Sequence of chain 2.A:
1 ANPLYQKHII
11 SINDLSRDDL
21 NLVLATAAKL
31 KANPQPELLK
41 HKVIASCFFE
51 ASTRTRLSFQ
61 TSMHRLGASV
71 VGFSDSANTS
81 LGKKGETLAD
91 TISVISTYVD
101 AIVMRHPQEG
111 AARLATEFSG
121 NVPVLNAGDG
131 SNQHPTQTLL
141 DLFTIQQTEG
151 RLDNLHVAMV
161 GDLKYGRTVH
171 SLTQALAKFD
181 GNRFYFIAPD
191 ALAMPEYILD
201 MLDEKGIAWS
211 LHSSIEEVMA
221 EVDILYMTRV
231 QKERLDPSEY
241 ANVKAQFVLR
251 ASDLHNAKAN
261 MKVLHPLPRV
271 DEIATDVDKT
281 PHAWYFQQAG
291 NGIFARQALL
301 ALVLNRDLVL

Sequence of chain 1.A:
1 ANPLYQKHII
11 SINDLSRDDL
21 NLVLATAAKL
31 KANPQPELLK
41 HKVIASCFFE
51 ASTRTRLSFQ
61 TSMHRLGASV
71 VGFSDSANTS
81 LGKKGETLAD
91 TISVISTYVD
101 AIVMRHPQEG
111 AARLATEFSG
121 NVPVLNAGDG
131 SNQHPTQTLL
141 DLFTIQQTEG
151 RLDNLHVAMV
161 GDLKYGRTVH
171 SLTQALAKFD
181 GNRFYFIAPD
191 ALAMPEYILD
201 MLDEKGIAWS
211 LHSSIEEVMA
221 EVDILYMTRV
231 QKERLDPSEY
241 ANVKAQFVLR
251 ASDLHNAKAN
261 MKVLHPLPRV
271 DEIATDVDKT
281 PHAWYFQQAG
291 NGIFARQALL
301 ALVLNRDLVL

The protein below binds the small molecule below.
Small molecule (SMILES): CC(=O)CC(=O)O

Binding-site contacts:
Ligand atom O4 contacts residue PRO268 of chain 1.A at 4.0 Å.
Ligand atom O3 contacts residue ARG167 of chain 1.A at 2.5 Å (salt-bridge).
Ligand atom O3 contacts residue PCT1 of chain 1.G at 3.6 Å (h-bond).
Ligand atom O5 contacts residue LYS84 of chain 2.A at 3.0 Å.
Ligand atom O5 contacts residue ARG229 of chain 1.A at 3.1 Å (salt-bridge).
Ligand atom C3 contacts residue PCT1 of chain 1.G at 3.6 Å.
Ligand atom O4 contacts residue GLN231 of chain 1.A at 3.1 Å (h-bond).
Ligand atom C2 contacts residue LEU267 of chain 1.A at 3.5 Å (hydrophobic).
Ligand atom O4 contacts residue ARG229 of chain 1.A at 3.2 Å (salt-bridge).
Ligand atom C1 contacts residue PRO268 of chain 1.A at 3.8 Å (hydrophobic).
Ligand atom C4 contacts residue PCT1 of chain 1.G at 4.0 Å.
Ligand atom C2 contacts residue PRO268 of chain 1.A at 4.1 Å (hydrophobic).
Ligand atom C1 contacts residue PCT1 of chain 1.G at 4.4 Å.
Ligand atom O3 contacts residue ARG105 of chain 1.A at 4.0 Å.
Ligand atom C1 contacts residue LYS84 of chain 2.A at 4.1 Å.
Ligand atom C1 contacts residue ARG229 of chain 1.A at 3.8 Å.
Ligand atom O3 contacts residue LYS84 of chain 2.A at 4.2 Å.
Ligand atom O5 contacts residue PCT1 of chain 1.G at 4.1 Å.
Ligand atom C3 contacts residue ARG167 of chain 1.A at 3.4 Å.
Ligand atom C4 contacts residue THR168 of chain 1.A at 3.7 Å.
Ligand atom C1 contacts residue LEU267 of chain 1.A at 4.0 Å (hydrophobic).
Ligand atom C4 contacts residue ARG167 of chain 1.A at 3.2 Å.
Ligand atom C4 contacts residue HIS134 of chain 1.A at 3.7 Å.
Ligand atom C2 contacts residue PCT1 of chain 1.G at 3.5 Å.
Ligand atom O5 contacts residue PRO268 of chain 1.A at 4.0 Å.
Ligand atom O4 contacts residue LEU267 of chain 1.A at 4.1 Å.
Ligand atom O5 contacts residue GLN231 of chain 1.A at 3.8 Å.
Ligand atom C1 contacts residue GLN231 of chain 1.A at 3.8 Å.